Binding-site contacts:
Ligand atom C1 contacts residue ASN164 of chain 1.E at 1.4 Å.
Ligand atom C4 contacts residue PHE196 of chain 1.E at 4.3 Å (hydrophobic).
Ligand atom C5 contacts residue PHE196 of chain 1.E at 3.6 Å (hydrophobic).
Ligand atom C1 contacts residue PHE196 of chain 1.E at 3.9 Å (hydrophobic).
Ligand atom C4 contacts residue ASN164 of chain 1.E at 4.2 Å.
Ligand atom O5 contacts residue PHE196 of chain 1.E at 4.0 Å.
Ligand atom C8 contacts residue PHE196 of chain 1.E at 3.6 Å (hydrophobic).
Ligand atom C8 contacts residue ILE160 of chain 1.E at 4.4 Å (hydrophobic).
Ligand atom C5 contacts residue THR166 of chain 1.E at 4.3 Å.
Ligand atom O5 contacts residue ILE165 of chain 1.E at 4.1 Å.
Ligand atom O6 contacts residue THR166 of chain 1.E at 3.3 Å.
Ligand atom C7 contacts residue ASN164 of chain 1.E at 3.6 Å.
Ligand atom C6 contacts residue PHE196 of chain 1.E at 4.2 Å (hydrophobic).
Ligand atom C6 contacts residue ILE165 of chain 1.E at 4.2 Å (hydrophobic).
Ligand atom O4 contacts residue PHE196 of chain 1.E at 4.2 Å.
Ligand atom O7 contacts residue ASN164 of chain 1.E at 3.9 Å.
Ligand atom N2 contacts residue ASN164 of chain 1.E at 2.9 Å (h-bond).
Ligand atom C2 contacts residue ASN164 of chain 1.E at 2.5 Å.
Ligand atom N2 contacts residue ILE160 of chain 1.E at 4.1 Å.
Ligand atom O5 contacts residue THR166 of chain 1.E at 3.7 Å.
Ligand atom C3 contacts residue ASN164 of chain 1.E at 3.8 Å.
Ligand atom C5 contacts residue ASN164 of chain 1.E at 3.7 Å.
Ligand atom C6 contacts residue THR166 of chain 1.E at 3.5 Å.
Ligand atom C3 contacts residue PHE196 of chain 1.E at 4.4 Å (hydrophobic).
Ligand atom O5 contacts residue ASN164 of chain 1.E at 2.4 Å (h-bond).

Sequence of chain 1.E:
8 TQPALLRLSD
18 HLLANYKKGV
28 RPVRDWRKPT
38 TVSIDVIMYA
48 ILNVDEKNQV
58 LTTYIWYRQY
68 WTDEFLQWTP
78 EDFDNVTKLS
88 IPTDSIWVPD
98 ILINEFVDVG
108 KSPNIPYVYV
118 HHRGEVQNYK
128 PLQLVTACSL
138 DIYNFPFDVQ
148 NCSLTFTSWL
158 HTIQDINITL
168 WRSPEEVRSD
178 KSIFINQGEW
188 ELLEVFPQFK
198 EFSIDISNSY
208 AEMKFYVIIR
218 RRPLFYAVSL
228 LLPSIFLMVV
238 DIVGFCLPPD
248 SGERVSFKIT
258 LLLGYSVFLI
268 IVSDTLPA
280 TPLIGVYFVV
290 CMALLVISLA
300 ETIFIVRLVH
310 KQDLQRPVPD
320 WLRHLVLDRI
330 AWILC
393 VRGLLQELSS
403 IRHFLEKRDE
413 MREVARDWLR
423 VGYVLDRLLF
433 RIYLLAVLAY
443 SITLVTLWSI

The protein below binds the small molecule below.
Small molecule (SMILES): CC(=O)N[C@H]1[C@H](O[C@H]2[C@H](O)[C@@H](NC(C)=O)CO[C@@H]2CO)O[C@H](CO)[C@@H](O[C@@H]2O[C@H](CO)[C@@H](O)[C@H](O)[C@@H]2O)[C@@H]1O